Sequence of chain 1.B:
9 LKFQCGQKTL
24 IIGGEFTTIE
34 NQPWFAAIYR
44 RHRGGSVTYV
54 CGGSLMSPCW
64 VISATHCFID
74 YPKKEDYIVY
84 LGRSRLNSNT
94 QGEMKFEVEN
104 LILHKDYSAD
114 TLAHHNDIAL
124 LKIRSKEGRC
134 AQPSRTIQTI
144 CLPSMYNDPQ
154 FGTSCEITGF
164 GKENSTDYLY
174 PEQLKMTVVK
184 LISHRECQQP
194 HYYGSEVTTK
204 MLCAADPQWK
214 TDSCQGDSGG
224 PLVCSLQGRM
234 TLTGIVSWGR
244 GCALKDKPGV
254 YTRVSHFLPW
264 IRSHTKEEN

This protein binds this small molecule.
Small molecule (SMILES): NC(N)=Nc1ncc(Cl)c2ccc(S(=O)(=O)N3CCC[C@@H]3C(=O)O)cc12

Binding-site contacts:
Ligand atom O16 contacts residue GLY244 of chain 1.B at 3.0 Å (h-bond).
Ligand atom C4 contacts residue GLY242 of chain 1.B at 3.5 Å.
Ligand atom C6 contacts residue TRP241 of chain 1.B at 3.6 Å (hydrophobic).
Ligand atom C2 contacts residue GLY244 of chain 1.B at 3.4 Å.
Ligand atom N27 contacts residue ASP215 of chain 1.B at 2.7 Å (salt-bridge).
Ligand atom C9 contacts residue GLN218 of chain 1.B at 3.7 Å.
Ligand atom N1 contacts residue ASP215 of chain 1.B at 2.9 Å (salt-bridge).
Ligand atom N27 contacts residue ARG243 of chain 1.B at 3.6 Å.
Ligand atom O26 contacts residue ARG243 of chain 1.B at 2.6 Å (salt-bridge).
Ligand atom O16 contacts residue CYS245 of chain 1.B at 3.7 Å.
Ligand atom C11 contacts residue GLN218 of chain 1.B at 3.6 Å.
Ligand atom C22 contacts residue GLY244 of chain 1.B at 3.7 Å.
Ligand atom N1 contacts residue SER216 of chain 1.B at 3.3 Å (h-bond).
Ligand atom C22 contacts residue GLY242 of chain 1.B at 3.5 Å.
Ligand atom C2 contacts residue ASP215 of chain 1.B at 3.1 Å.
Ligand atom N3 contacts residue GLY244 of chain 1.B at 2.8 Å (h-bond).
Ligand atom N5 contacts residue SER216 of chain 1.B at 3.2 Å (h-bond).
Ligand atom N5 contacts residue GLY242 of chain 1.B at 3.7 Å.
Ligand atom CL8 contacts residue SER221 of chain 1.B at 2.3 Å.
Ligand atom C10 contacts residue GLN218 of chain 1.B at 3.4 Å.
Ligand atom C24 contacts residue GLY244 of chain 1.B at 3.2 Å.
Ligand atom CL8 contacts residue CYS217 of chain 1.B at 3.7 Å.
Ligand atom C13 contacts residue CYS245 of chain 1.B at 3.6 Å (hydrophobic).
Ligand atom C2 contacts residue GLY242 of chain 1.B at 3.5 Å.
Ligand atom C4 contacts residue TRP241 of chain 1.B at 3.7 Å (hydrophobic).
Ligand atom C9 contacts residue CYS217 of chain 1.B at 3.7 Å (hydrophobic).
Ligand atom C7 contacts residue CYS217 of chain 1.B at 3.7 Å (hydrophobic).
Ligand atom C21 contacts residue ARG243 of chain 1.B at 3.5 Å.
Ligand atom N3 contacts residue GLY242 of chain 1.B at 3.3 Å.
Ligand atom C6 contacts residue SER216 of chain 1.B at 3.4 Å.
Ligand atom C13 contacts residue GLY244 of chain 1.B at 3.0 Å.
Ligand atom C13 contacts residue GLY242 of chain 1.B at 3.4 Å.
Ligand atom O26 contacts residue GLY244 of chain 1.B at 2.6 Å (h-bond).
Ligand atom N1 contacts residue GLY252 of chain 1.B at 3.0 Å.
Ligand atom N27 contacts residue GLY244 of chain 1.B at 3.3 Å (h-bond).
Ligand atom N27 contacts residue PRO251 of chain 1.B at 3.6 Å (h-bond).
Ligand atom C24 contacts residue ARG243 of chain 1.B at 3.4 Å.
Ligand atom N5 contacts residue TRP241 of chain 1.B at 3.2 Å (h-bond).
Ligand atom CL8 contacts residue SER240 of chain 1.B at 3.4 Å.
Ligand atom C6 contacts residue VAL239 of chain 1.B at 3.6 Å (hydrophobic).